Binding-site contacts:
Ligand atom C7 contacts residue ASP125 of chain 1.A at 3.7 Å.
Ligand atom C16 contacts residue PHE119 of chain 1.A at 3.9 Å (hydrophobic).
Ligand atom C12 contacts residue LEU81 of chain 1.A at 3.8 Å (hydrophobic).
Ligand atom CL1 contacts residue TRP45 of chain 1.A at 3.9 Å.
Ligand atom C11 contacts residue PHE119 of chain 1.A at 3.7 Å (hydrophobic).
Ligand atom C4 contacts residue ASP125 of chain 1.A at 3.1 Å.
Ligand atom N33 contacts residue ASP226 of chain 1.A at 3.8 Å.
Ligand atom C24 contacts residue ASP38 of chain 1.A at 3.8 Å.
Ligand atom C11 contacts residue HIS61 of chain 1.A at 3.5 Å.
Ligand atom N28 contacts residue ASP226 of chain 1.A at 2.9 Å (salt-bridge).
Ligand atom C12 contacts residue TRP45 of chain 1.A at 3.5 Å (hydrophobic).
Ligand atom C14 contacts residue LEU81 of chain 1.A at 3.6 Å (hydrophobic).
Ligand atom C29 contacts residue ASP226 of chain 1.A at 3.7 Å.
Ligand atom C25 contacts residue GLY40 of chain 1.A at 3.6 Å.
Ligand atom CL9 contacts residue VAL127 of chain 1.A at 3.6 Å.
Ligand atom C30 contacts residue ASP226 of chain 1.A at 3.4 Å.
Ligand atom O5 contacts residue TRP45 of chain 1.A at 3.8 Å.
Ligand atom C24 contacts residue GLY228 of chain 1.A at 3.8 Å.
Ligand atom C35 contacts residue GLY228 of chain 1.A at 3.8 Å.
Ligand atom C25 contacts residue ASP226 of chain 1.A at 3.3 Å.
Ligand atom C6 contacts residue PHE119 of chain 1.A at 3.6 Å (hydrophobic).
Ligand atom C2 contacts residue ASP125 of chain 1.A at 3.6 Å.
Ligand atom O5 contacts residue VAL127 of chain 1.A at 3.7 Å.
Ligand atom C41 contacts residue SER230 of chain 1.A at 3.8 Å.
Ligand atom C35 contacts residue ASP38 of chain 1.A at 3.8 Å.
Ligand atom C11 contacts residue PHE124 of chain 1.A at 3.6 Å (hydrophobic).
Ligand atom C10 contacts residue PHE119 of chain 1.A at 3.6 Å (hydrophobic).
Ligand atom C43 contacts residue PRO118 of chain 1.A at 3.7 Å (hydrophobic).
Ligand atom N28 contacts residue ASP38 of chain 1.A at 2.8 Å (salt-bridge).
Ligand atom C25 contacts residue ASP38 of chain 1.A at 3.4 Å.
Ligand atom CL1 contacts residue PRO47 of chain 1.A at 3.8 Å.
Ligand atom O13 contacts residue LEU81 of chain 1.A at 3.4 Å.
Ligand atom C11 contacts residue ALA122 of chain 1.A at 3.7 Å (hydrophobic).
Ligand atom CL1 contacts residue VAL46 of chain 1.A at 3.7 Å.
Ligand atom C10 contacts residue PHE124 of chain 1.A at 3.7 Å (hydrophobic).
Ligand atom C24 contacts residue ASP226 of chain 1.A at 3.8 Å.
Ligand atom CL1 contacts residue VAL111 of chain 1.A at 3.5 Å.
Ligand atom C34 contacts residue PHE124 of chain 1.A at 3.7 Å (hydrophobic).
Ligand atom CL9 contacts residue PHE119 of chain 1.A at 3.5 Å.
Ligand atom C22 contacts residue ASP38 of chain 1.A at 3.2 Å.

Sequence of chain 1.A:
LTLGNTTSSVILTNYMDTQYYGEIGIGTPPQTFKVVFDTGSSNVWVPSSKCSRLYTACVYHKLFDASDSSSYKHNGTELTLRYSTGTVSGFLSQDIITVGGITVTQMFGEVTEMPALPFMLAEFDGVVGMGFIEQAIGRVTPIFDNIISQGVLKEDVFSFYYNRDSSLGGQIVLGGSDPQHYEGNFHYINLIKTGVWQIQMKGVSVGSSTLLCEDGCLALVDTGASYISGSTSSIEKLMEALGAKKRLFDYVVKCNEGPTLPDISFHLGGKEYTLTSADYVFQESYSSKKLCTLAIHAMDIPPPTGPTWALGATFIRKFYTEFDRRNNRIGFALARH

The protein below binds the small molecule below.
Small molecule (SMILES): Cc1cc(Cl)c(OCCOc2ccc(C3=C(C(=O)N(Cc4cccc(C)c4C)C4CC4)[C@H]4CNC[C@@H](C3)N4)cc2)c(Cl)c1